This protein binds this small molecule.
Small molecule (SMILES): Cc1cc(CCCCCCCOc2ccc(C3=N[C@@H](C)CO3)cc2)on1

Binding-site contacts:
Ligand atom C1C contacts residue TYR152 of chain 29.A at 4.0 Å (hydrophobic).
Ligand atom C4C contacts residue TYR152 of chain 29.A at 3.8 Å (hydrophobic).
Ligand atom C4C contacts residue ILE104 of chain 29.A at 3.9 Å (hydrophobic).
Ligand atom C2C contacts residue VAL188 of chain 29.A at 3.2 Å (hydrophobic).
Ligand atom C31 contacts residue SER175 of chain 29.A at 3.6 Å.
Ligand atom C4 contacts residue PHE186 of chain 29.A at 3.6 Å (hydrophobic).
Ligand atom C7C contacts residue VAL191 of chain 29.A at 4.0 Å (hydrophobic).
Ligand atom N2 contacts residue PHE186 of chain 29.A at 3.7 Å.
Ligand atom C3C contacts residue VAL188 of chain 29.A at 3.3 Å (hydrophobic).
Ligand atom O1B contacts residue ILE104 of chain 29.A at 3.9 Å.
Ligand atom C7C contacts residue TYR197 of chain 29.A at 3.8 Å (hydrophobic).
Ligand atom C31 contacts residue PRO174 of chain 29.A at 3.4 Å (hydrophobic).
Ligand atom C3C contacts residue TYR128 of chain 29.A at 3.9 Å (hydrophobic).
Ligand atom C5 contacts residue PHE186 of chain 29.A at 3.5 Å (hydrophobic).
Ligand atom O1 contacts residue ALA24 of chain 29.C at 3.6 Å.
Ligand atom C3 contacts residue PRO174 of chain 29.A at 3.8 Å (hydrophobic).
Ligand atom C5C contacts residue TYR128 of chain 29.A at 3.5 Å (hydrophobic).
Ligand atom C4A contacts residue ASN198 of chain 29.A at 3.9 Å.
Ligand atom C3 contacts residue PHE186 of chain 29.A at 3.8 Å (hydrophobic).
Ligand atom N2 contacts residue PRO174 of chain 29.A at 3.9 Å.
Ligand atom O1 contacts residue PHE186 of chain 29.A at 3.5 Å.
Ligand atom C5C contacts residue ILE104 of chain 29.A at 3.8 Å (hydrophobic).
Ligand atom C5 contacts residue TYR152 of chain 29.A at 3.8 Å (hydrophobic).
Ligand atom C5B contacts residue TYR197 of chain 29.A at 3.8 Å (hydrophobic).
Ligand atom C6B contacts residue TYR197 of chain 29.A at 3.7 Å (hydrophobic).
Ligand atom O1B contacts residue TYR128 of chain 29.A at 3.9 Å.
Ligand atom C6C contacts residue VAL191 of chain 29.A at 3.2 Å (hydrophobic).
Ligand atom C4B contacts residue LEU106 of chain 29.A at 4.0 Å (hydrophobic).
Ligand atom C31 contacts residue VAL176 of chain 29.A at 3.3 Å (hydrophobic).
Ligand atom C31 contacts residue ALA150 of chain 29.A at 3.1 Å (hydrophobic).
Ligand atom C2C contacts residue TYR152 of chain 29.A at 4.0 Å (hydrophobic).
Ligand atom CM1 contacts residue SER107 of chain 29.A at 3.9 Å.
Ligand atom C5B contacts residue LEU106 of chain 29.A at 3.8 Å (hydrophobic).
Ligand atom C6B contacts residue LEU106 of chain 29.A at 4.0 Å (hydrophobic).
Ligand atom C4 contacts residue TYR152 of chain 29.A at 3.9 Å (hydrophobic).
Ligand atom N2 contacts residue ALA24 of chain 29.C at 3.4 Å.
Ligand atom O1 contacts residue VAL188 of chain 29.A at 3.8 Å.
Ligand atom C7C contacts residue TYR128 of chain 29.A at 3.6 Å (hydrophobic).
Ligand atom C4 contacts residue MET224 of chain 29.A at 3.8 Å (hydrophobic).
Ligand atom O1 contacts residue TYR152 of chain 29.A at 3.9 Å.

Sequence of chain 29.A:
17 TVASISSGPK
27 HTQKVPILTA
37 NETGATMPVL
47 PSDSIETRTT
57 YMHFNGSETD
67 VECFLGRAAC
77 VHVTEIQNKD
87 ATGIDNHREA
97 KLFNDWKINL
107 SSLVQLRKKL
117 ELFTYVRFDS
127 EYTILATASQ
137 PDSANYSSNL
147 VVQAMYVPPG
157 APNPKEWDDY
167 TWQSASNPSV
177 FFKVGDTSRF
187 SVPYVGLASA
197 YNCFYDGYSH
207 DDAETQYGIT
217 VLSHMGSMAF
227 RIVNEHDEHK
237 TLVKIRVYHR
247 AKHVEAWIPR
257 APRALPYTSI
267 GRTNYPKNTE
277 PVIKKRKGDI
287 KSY

Sequence of chain 29.C:
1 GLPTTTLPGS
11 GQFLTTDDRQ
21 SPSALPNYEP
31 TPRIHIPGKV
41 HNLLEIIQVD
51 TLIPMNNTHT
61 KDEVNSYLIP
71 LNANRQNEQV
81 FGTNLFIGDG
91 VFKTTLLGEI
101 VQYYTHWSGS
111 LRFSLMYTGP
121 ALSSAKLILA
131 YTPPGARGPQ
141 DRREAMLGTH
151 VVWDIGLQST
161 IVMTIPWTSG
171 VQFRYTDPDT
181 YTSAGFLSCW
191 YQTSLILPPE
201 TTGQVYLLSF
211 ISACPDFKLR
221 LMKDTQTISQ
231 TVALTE